Binding-site contacts:
Ligand atom O2A contacts residue PHE278 of chain 1.H at 3.4 Å.
Ligand atom O6' contacts residue ASN225 of chain 1.H at 2.8 Å (h-bond).
Ligand atom O1A contacts residue LYS340 of chain 1.H at 2.8 Å (salt-bridge).
Ligand atom O2B contacts residue PHE339 of chain 1.H at 3.5 Å.
Ligand atom O3B contacts residue ALA165 of chain 1.H at 3.5 Å.
Ligand atom O2 contacts residue ARG443 of chain 1.H at 3.5 Å (salt-bridge).
Ligand atom O6' contacts residue LYS221 of chain 1.H at 2.7 Å (salt-bridge).
Ligand atom O3C contacts residue PHE339 of chain 1.H at 2.6 Å (h-bond).
Ligand atom C1' contacts residue PHE278 of chain 1.H at 3.6 Å (hydrophobic).
Ligand atom O2' contacts residue ARG261 of chain 1.G at 2.9 Å (salt-bridge).
Ligand atom O4' contacts residue LYS221 of chain 1.H at 3.0 Å (salt-bridge).
Ligand atom C4C contacts residue GLY274 of chain 1.H at 3.4 Å.
Ligand atom O4C contacts residue ILE232 of chain 1.H at 3.4 Å.
Ligand atom O2B contacts residue GLU166 of chain 1.H at 2.9 Å (salt-bridge).
Ligand atom PA contacts residue LYS340 of chain 1.H at 3.6 Å.
Ligand atom O3' contacts residue PHE163 of chain 1.H at 2.7 Å (h-bond).
Ligand atom O3C contacts residue GLY274 of chain 1.H at 2.9 Å (h-bond).
Ligand atom O4C contacts residue PHE273 of chain 1.H at 3.3 Å.
Ligand atom C6' contacts residue NAI1 of chain 1.IA at 3.3 Å.
Ligand atom C3C contacts residue PHE339 of chain 1.H at 3.5 Å (hydrophobic).
Ligand atom O3' contacts residue ARG261 of chain 1.G at 3.0 Å (salt-bridge).
Ligand atom C6 contacts residue ILE232 of chain 1.H at 3.5 Å (hydrophobic).
Ligand atom C5' contacts residue LEU164 of chain 1.H at 3.5 Å (hydrophobic).
Ligand atom O2C contacts residue ARG443 of chain 1.H at 2.9 Å (salt-bridge).
Ligand atom O2C contacts residue PHE339 of chain 1.H at 3.5 Å (h-bond).
Ligand atom O2A contacts residue PHE266 of chain 1.H at 3.5 Å.
Ligand atom O4 contacts residue LYS268 of chain 1.H at 3.2 Å (salt-bridge).
Ligand atom O2 contacts residue SER270 of chain 1.H at 2.6 Å (h-bond).
Ligand atom C4' contacts residue LEU164 of chain 1.H at 3.2 Å (hydrophobic).
Ligand atom C4' contacts residue LYS221 of chain 1.H at 3.3 Å.
Ligand atom C6' contacts residue CYS277 of chain 1.H at 3.4 Å (hydrophobic).
Ligand atom C3' contacts residue LEU164 of chain 1.H at 3.2 Å (hydrophobic).
Ligand atom O6' contacts residue CYS277 of chain 1.H at 3.4 Å.
Ligand atom N3 contacts residue LYS268 of chain 1.H at 2.8 Å (salt-bridge).
Ligand atom O4 contacts residue PHE266 of chain 1.H at 3.3 Å.
Ligand atom N1 contacts residue ILE232 of chain 1.H at 3.5 Å.
Ligand atom C3' contacts residue PHE163 of chain 1.H at 3.4 Å (hydrophobic).
Ligand atom O4' contacts residue LEU164 of chain 1.H at 2.5 Å (h-bond).
Ligand atom O3A contacts residue LYS340 of chain 1.H at 3.2 Å (salt-bridge).
Ligand atom O4' contacts residue PHE163 of chain 1.H at 3.1 Å.

A small-molecule ligand and the protein it binds are described below.
Small molecule (SMILES): O=c1ccn([C@@H]2O[C@H](CO[P](=O)(O)O[P](=O)(O)O[C@H]3O[C@H](CO)[C@@H](O)[C@H](O)[C@H]3O)[C@@H](O)[C@H]2O)c(=O)[nH]1

Sequence of chain 1.G:
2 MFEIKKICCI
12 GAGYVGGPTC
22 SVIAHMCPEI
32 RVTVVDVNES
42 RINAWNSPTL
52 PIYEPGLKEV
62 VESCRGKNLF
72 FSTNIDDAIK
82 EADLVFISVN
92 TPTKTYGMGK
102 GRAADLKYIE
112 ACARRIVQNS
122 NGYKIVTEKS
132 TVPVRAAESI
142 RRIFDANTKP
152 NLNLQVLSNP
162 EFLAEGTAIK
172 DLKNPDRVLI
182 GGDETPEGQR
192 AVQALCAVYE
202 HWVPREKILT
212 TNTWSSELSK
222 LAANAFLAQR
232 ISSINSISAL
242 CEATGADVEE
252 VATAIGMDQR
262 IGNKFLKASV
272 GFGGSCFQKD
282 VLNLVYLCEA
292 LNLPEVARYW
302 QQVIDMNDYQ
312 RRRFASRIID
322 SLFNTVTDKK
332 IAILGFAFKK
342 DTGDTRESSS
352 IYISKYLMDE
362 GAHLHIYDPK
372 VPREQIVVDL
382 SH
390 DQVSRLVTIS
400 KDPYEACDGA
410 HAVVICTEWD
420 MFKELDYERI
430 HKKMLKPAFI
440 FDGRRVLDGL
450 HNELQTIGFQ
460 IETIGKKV

Sequence of chain 1.H:
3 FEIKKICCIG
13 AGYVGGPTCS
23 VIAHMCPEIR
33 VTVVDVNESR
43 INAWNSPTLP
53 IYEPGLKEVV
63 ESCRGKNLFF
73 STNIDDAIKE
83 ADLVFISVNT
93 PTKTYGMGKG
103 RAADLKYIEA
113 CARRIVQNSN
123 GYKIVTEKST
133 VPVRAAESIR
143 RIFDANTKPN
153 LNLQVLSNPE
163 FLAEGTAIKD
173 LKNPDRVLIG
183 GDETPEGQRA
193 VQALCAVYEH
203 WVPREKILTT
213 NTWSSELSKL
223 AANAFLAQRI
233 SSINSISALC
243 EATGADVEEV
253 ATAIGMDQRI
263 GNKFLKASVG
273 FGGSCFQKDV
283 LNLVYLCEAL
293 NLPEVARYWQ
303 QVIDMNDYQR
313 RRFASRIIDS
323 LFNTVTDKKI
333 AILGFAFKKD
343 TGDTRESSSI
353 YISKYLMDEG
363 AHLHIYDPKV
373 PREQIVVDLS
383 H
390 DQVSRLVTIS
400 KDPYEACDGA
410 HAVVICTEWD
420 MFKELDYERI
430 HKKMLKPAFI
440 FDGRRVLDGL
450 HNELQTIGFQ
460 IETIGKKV